The small molecule below binds the protein below.
Small molecule (SMILES): CC(=O)N[C@@H]1[C@@H](O)[C@H](O)[C@@H](CO)O[C@H]1O

Sequence of chain 3.A:
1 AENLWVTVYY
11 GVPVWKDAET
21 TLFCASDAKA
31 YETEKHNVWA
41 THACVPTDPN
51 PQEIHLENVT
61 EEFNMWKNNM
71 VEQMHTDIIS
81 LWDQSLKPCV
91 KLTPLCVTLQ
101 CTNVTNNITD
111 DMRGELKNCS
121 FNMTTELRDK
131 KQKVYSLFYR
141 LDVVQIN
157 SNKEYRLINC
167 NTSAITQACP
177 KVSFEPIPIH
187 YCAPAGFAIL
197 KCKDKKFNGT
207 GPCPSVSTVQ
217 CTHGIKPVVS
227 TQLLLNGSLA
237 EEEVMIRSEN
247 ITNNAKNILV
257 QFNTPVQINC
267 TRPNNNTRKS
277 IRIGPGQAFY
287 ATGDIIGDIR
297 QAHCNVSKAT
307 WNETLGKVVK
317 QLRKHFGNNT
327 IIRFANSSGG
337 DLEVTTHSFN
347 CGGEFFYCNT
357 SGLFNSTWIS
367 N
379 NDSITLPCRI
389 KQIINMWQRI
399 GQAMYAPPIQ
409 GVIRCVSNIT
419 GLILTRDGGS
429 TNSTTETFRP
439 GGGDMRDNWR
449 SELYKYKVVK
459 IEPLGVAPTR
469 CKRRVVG

Binding-site contacts:
Ligand atom C2 contacts residue ASN246 of chain 3.A at 2.5 Å.
Ligand atom O6 contacts residue THR248 of chain 3.A at 4.0 Å.
Ligand atom C3 contacts residue ASN246 of chain 3.A at 3.8 Å.
Ligand atom O7 contacts residue ASN246 of chain 3.A at 4.5 Å.
Ligand atom C1 contacts residue THR248 of chain 3.A at 3.3 Å.
Ligand atom C5 contacts residue ASN246 of chain 3.A at 3.7 Å.
Ligand atom C7 contacts residue ASN246 of chain 3.A at 3.6 Å.
Ligand atom C6 contacts residue THR248 of chain 3.A at 3.9 Å.
Ligand atom O5 contacts residue ASN246 of chain 3.A at 2.4 Å (h-bond).
Ligand atom N2 contacts residue ASN246 of chain 3.A at 2.9 Å (h-bond).
Ligand atom C1 contacts residue ASN246 of chain 3.A at 1.4 Å.
Ligand atom O6 contacts residue ASN249 of chain 3.A at 3.9 Å.
Ligand atom O5 contacts residue THR248 of chain 3.A at 3.1 Å (h-bond).
Ligand atom C5 contacts residue THR248 of chain 3.A at 3.3 Å.
Ligand atom O5 contacts residue ASN249 of chain 3.A at 4.0 Å.
Ligand atom C8 contacts residue ASN246 of chain 3.A at 3.9 Å.
Ligand atom C4 contacts residue ASN246 of chain 3.A at 4.2 Å.